The small molecule below binds the protein below.
Small molecule (SMILES): OC[C@H]1O[C@@H](O)[C@H](O)[C@@H](O)[C@H]1O

Binding-site contacts:
Ligand atom C5 contacts residue GLN56 of chain 1.C at 4.2 Å.
Ligand atom C6 contacts residue GLN61 of chain 1.C at 4.1 Å.
Ligand atom C3 contacts residue GLU51 of chain 1.C at 4.1 Å.
Ligand atom C4 contacts residue LYS91 of chain 1.C at 3.9 Å.
Ligand atom O5 contacts residue GLN56 of chain 1.C at 3.7 Å.
Ligand atom O6 contacts residue HIS57 of chain 1.C at 3.7 Å.
Ligand atom O3 contacts residue ASN90 of chain 1.C at 3.0 Å (h-bond).
Ligand atom O3 contacts residue GLU51 of chain 1.C at 3.9 Å.
Ligand atom O4 contacts residue HIS57 of chain 1.C at 4.4 Å.
Ligand atom C3 contacts residue ASN90 of chain 1.C at 3.8 Å.
Ligand atom C3 contacts residue LYS91 of chain 1.C at 3.6 Å.
Ligand atom O6 contacts residue GLN56 of chain 1.C at 3.1 Å (h-bond).
Ligand atom C2 contacts residue ASN90 of chain 1.C at 3.9 Å.
Ligand atom O4 contacts residue GLN56 of chain 1.C at 3.2 Å.
Ligand atom C1 contacts residue TRP88 of chain 1.C at 4.5 Å (hydrophobic).
Ligand atom C3 contacts residue TRP88 of chain 1.C at 3.6 Å (hydrophobic).
Ligand atom C6 contacts residue GLN56 of chain 1.C at 3.5 Å.
Ligand atom C5 contacts residue TRP88 of chain 1.C at 3.7 Å (hydrophobic).
Ligand atom C4 contacts residue GLN56 of chain 1.C at 4.3 Å.
Ligand atom O6 contacts residue GLN61 of chain 1.C at 3.0 Å (h-bond).
Ligand atom O3 contacts residue LYS91 of chain 1.C at 2.6 Å (salt-bridge).
Ligand atom O4 contacts residue LYS91 of chain 1.C at 3.1 Å (salt-bridge).
Ligand atom C4 contacts residue GLU51 of chain 1.C at 3.1 Å.
Ligand atom C6 contacts residue TRP88 of chain 1.C at 4.0 Å (hydrophobic).
Ligand atom C2 contacts residue LYS91 of chain 1.C at 4.0 Å.
Ligand atom O2 contacts residue ASN90 of chain 1.C at 2.7 Å (h-bond).
Ligand atom O3 contacts residue TRP88 of chain 1.C at 3.9 Å.
Ligand atom C6 contacts residue GLU51 of chain 1.C at 4.3 Å.
Ligand atom O6 contacts residue TRP88 of chain 1.C at 4.0 Å.
Ligand atom C6 contacts residue HIS57 of chain 1.C at 3.5 Å.
Ligand atom C4 contacts residue TRP88 of chain 1.C at 3.6 Å (hydrophobic).
Ligand atom O4 contacts residue GLU51 of chain 1.C at 2.5 Å (salt-bridge).
Ligand atom C5 contacts residue GLU51 of chain 1.C at 4.3 Å.

Sequence of chain 1.C:
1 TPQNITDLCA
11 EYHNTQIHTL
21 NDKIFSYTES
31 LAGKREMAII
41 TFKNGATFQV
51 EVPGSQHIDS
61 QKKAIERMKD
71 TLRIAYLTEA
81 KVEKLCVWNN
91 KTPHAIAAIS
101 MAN